A small-molecule ligand and the protein it binds are described below.
Small molecule (SMILES): CCCCCCCC(=O)OC[C@H](COP(=O)(O)O[C@@H]1[C@H](O)[C@H](O)[C@@H](OP(=O)(O)O)[C@H](OP(=O)(O)O)[C@H]1O)OC(=O)CCCCCCC

Binding-site contacts:
Ligand atom C7A contacts residue LEU20 of chain 1.W at 3.4 Å (hydrophobic).
Ligand atom C5A contacts residue SER76 of chain 1.W at 3.8 Å.
Ligand atom C4A contacts residue THR80 of chain 1.W at 4.2 Å.
Ligand atom O52 contacts residue SER76 of chain 1.W at 4.2 Å.
Ligand atom O1A contacts residue SER76 of chain 1.W at 4.2 Å.
Ligand atom C3A contacts residue SER76 of chain 1.W at 3.5 Å.
Ligand atom C4A contacts residue SER76 of chain 1.W at 3.6 Å.
Ligand atom C8A contacts residue LEU20 of chain 1.W at 3.4 Å (hydrophobic).

Sequence of chain 1.W:
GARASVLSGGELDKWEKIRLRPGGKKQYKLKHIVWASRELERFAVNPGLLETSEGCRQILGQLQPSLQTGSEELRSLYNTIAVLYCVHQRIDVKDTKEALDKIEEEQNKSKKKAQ